Sequence of chain 1.B:
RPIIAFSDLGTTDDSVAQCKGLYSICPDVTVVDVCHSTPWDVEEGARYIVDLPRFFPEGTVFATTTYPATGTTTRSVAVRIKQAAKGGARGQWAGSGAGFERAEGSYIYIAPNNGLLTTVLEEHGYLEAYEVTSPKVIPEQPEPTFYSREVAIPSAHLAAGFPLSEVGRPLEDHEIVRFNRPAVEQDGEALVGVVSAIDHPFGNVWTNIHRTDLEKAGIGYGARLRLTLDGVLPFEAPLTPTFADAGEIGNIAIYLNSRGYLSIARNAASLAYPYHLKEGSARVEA

Sequence of chain 1.C:
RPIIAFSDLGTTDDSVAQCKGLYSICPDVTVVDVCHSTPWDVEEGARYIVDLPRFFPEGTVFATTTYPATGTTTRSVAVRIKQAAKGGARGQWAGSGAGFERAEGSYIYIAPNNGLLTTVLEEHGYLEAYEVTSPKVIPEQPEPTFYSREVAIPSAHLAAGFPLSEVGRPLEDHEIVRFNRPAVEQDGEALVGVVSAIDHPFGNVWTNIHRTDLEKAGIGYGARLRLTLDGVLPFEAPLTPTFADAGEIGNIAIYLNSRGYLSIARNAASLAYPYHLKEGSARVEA

Binding-site contacts:
Ligand atom O3' contacts residue SER158 of chain 1.B at 2.8 Å (h-bond).
Ligand atom C5 contacts residue PHE254 of chain 1.C at 3.6 Å (hydrophobic).
Ligand atom N6 contacts residue ARG277 of chain 1.C at 2.9 Å (salt-bridge).
Ligand atom C3' contacts residue ASP16 of chain 1.B at 3.4 Å.
Ligand atom O3' contacts residue TYR77 of chain 1.B at 3.3 Å (h-bond).
Ligand atom C6 contacts residue TRP50 of chain 1.B at 3.5 Å (hydrophobic).
Ligand atom C6 contacts residue PHE254 of chain 1.C at 3.5 Å (hydrophobic).
Ligand atom N3 contacts residue PHE254 of chain 1.C at 3.5 Å.
Ligand atom N6 contacts residue PHE254 of chain 1.C at 3.5 Å.
Ligand atom C8 contacts residue MET1 of chain 1.G at 3.6 Å (hydrophobic).
Ligand atom O2' contacts residue TRP50 of chain 1.B at 3.4 Å (h-bond).
Ligand atom C4 contacts residue TRP50 of chain 1.B at 3.4 Å (hydrophobic).
Ligand atom O4' contacts residue MET1 of chain 1.G at 3.2 Å (h-bond).
Ligand atom C2' contacts residue ASP16 of chain 1.B at 3.5 Å.
Ligand atom C4 contacts residue PHE254 of chain 1.C at 3.5 Å (hydrophobic).
Ligand atom N1 contacts residue ALA279 of chain 1.C at 3.0 Å (h-bond).
Ligand atom O2' contacts residue TYR77 of chain 1.B at 3.2 Å (h-bond).
Ligand atom N3 contacts residue TRP50 of chain 1.B at 3.5 Å (h-bond).
Ligand atom O3' contacts residue ASP16 of chain 1.B at 2.8 Å (salt-bridge).
Ligand atom N3 contacts residue PRO78 of chain 1.B at 3.6 Å.
Ligand atom C2 contacts residue ALA279 of chain 1.C at 3.4 Å (hydrophobic).
Ligand atom F19 contacts residue TYR157 of chain 1.B at 3.3 Å.
Ligand atom O2' contacts residue THR76 of chain 1.B at 3.6 Å.
Ligand atom O4' contacts residue THR80 of chain 1.B at 3.5 Å.
Ligand atom C1' contacts residue TYR77 of chain 1.B at 3.6 Å (hydrophobic).
Ligand atom N7 contacts residue PHE254 of chain 1.C at 3.6 Å.
Ligand atom C5' contacts residue THR155 of chain 1.B at 3.4 Å.
Ligand atom F19 contacts residue PHE156 of chain 1.B at 3.4 Å.
Ligand atom N7 contacts residue ASN215 of chain 1.C at 3.1 Å (h-bond).
Ligand atom C5' contacts residue MET1 of chain 1.G at 3.4 Å (hydrophobic).
Ligand atom C8 contacts residue PHE213 of chain 1.C at 3.4 Å (hydrophobic).
Ligand atom C4' contacts residue TYR77 of chain 1.B at 3.6 Å (hydrophobic).
Ligand atom F19 contacts residue SER158 of chain 1.B at 2.7 Å.
Ligand atom N1 contacts residue ARG277 of chain 1.C at 3.5 Å (salt-bridge).
Ligand atom N6 contacts residue ASN215 of chain 1.C at 2.7 Å (h-bond).
Ligand atom N7 contacts residue PHE213 of chain 1.C at 3.4 Å.
Ligand atom O2' contacts residue ASP16 of chain 1.B at 2.6 Å (salt-bridge).
Ligand atom N1 contacts residue PHE254 of chain 1.C at 3.4 Å.
Ligand atom C5 contacts residue TRP50 of chain 1.B at 3.5 Å (hydrophobic).
Ligand atom C2 contacts residue PHE254 of chain 1.C at 3.6 Å (hydrophobic).

A small-molecule ligand and the protein it binds are described below.
Small molecule (SMILES): Nc1ncnc2c1ncn2[C@@H]1O[C@H](CF)[C@@H](O)[C@H]1O